This protein binds this small molecule.
Small molecule (SMILES): C[C@H](N)C(=O)N[C@@H](Cc1ccccc1)C(=O)N[C@@H](C)C(=O)N[C@@H](Cc1ccccc1)C(=O)N1CCC[C@H]1C(=O)O

Binding-site contacts:
Ligand atom CA contacts residue ASP202 of chain 1.A at 3.9 Å.
Ligand atom O contacts residue ARG425 of chain 1.A at 3.3 Å (salt-bridge).
Ligand atom CG contacts residue PRO438 of chain 1.A at 3.9 Å (hydrophobic).
Ligand atom OXT contacts residue ARG425 of chain 1.A at 4.0 Å.
Ligand atom CD2 contacts residue ALA437 of chain 1.A at 4.0 Å (hydrophobic).
Ligand atom N contacts residue ASP202 of chain 1.A at 3.3 Å (salt-bridge).
Ligand atom CD1 contacts residue ASP202 of chain 1.A at 4.0 Å.
Ligand atom CD2 contacts residue PHE206 of chain 1.A at 3.4 Å (hydrophobic).
Ligand atom CE2 contacts residue PHE206 of chain 1.A at 3.7 Å (hydrophobic).
Ligand atom C contacts residue PHE424 of chain 1.A at 3.8 Å (hydrophobic).
Ligand atom CZ contacts residue ILE432 of chain 1.A at 3.4 Å (hydrophobic).
Ligand atom CE1 contacts residue VAL427 of chain 1.A at 3.9 Å (hydrophobic).
Ligand atom CE2 contacts residue ILE432 of chain 1.A at 3.9 Å (hydrophobic).
Ligand atom CE1 contacts residue ASP202 of chain 1.A at 3.6 Å.
Ligand atom C contacts residue ARG425 of chain 1.A at 4.0 Å.
Ligand atom CE2 contacts residue ALA437 of chain 1.A at 3.7 Å (hydrophobic).
Ligand atom CD1 contacts residue VAL203 of chain 1.A at 3.9 Å (hydrophobic).
Ligand atom CE2 contacts residue PRO438 of chain 1.A at 3.2 Å (hydrophobic).
Ligand atom OXT contacts residue ARG205 of chain 1.A at 3.2 Å (salt-bridge).
Ligand atom CZ contacts residue VAL427 of chain 1.A at 3.9 Å (hydrophobic).
Ligand atom CZ contacts residue GLU436 of chain 1.A at 3.9 Å.
Ligand atom CE1 contacts residue PHE206 of chain 1.A at 4.1 Å (hydrophobic).
Ligand atom CA contacts residue ASP202 of chain 1.A at 4.0 Å.
Ligand atom O contacts residue PHE424 of chain 1.A at 4.1 Å.
Ligand atom O contacts residue ARG205 of chain 1.A at 3.6 Å.
Ligand atom CZ contacts residue PRO438 of chain 1.A at 3.7 Å (hydrophobic).
Ligand atom CD2 contacts residue GLU436 of chain 1.A at 4.0 Å.
Ligand atom CB contacts residue ASP202 of chain 1.A at 4.0 Å.
Ligand atom CE1 contacts residue VAL203 of chain 1.A at 4.1 Å (hydrophobic).
Ligand atom CD2 contacts residue ARG205 of chain 1.A at 4.1 Å.
Ligand atom OXT contacts residue PHE424 of chain 1.A at 2.7 Å (h-bond).
Ligand atom OXT contacts residue GLY426 of chain 1.A at 4.2 Å.
Ligand atom CE1 contacts residue ILE432 of chain 1.A at 4.2 Å (hydrophobic).
Ligand atom C contacts residue ASP202 of chain 1.A at 3.5 Å.
Ligand atom O contacts residue GLY426 of chain 1.A at 3.4 Å.
Ligand atom CZ contacts residue PHE206 of chain 1.A at 3.9 Å (hydrophobic).
Ligand atom CD2 contacts residue PRO438 of chain 1.A at 3.2 Å (hydrophobic).
Ligand atom CE2 contacts residue GLU436 of chain 1.A at 3.1 Å.
Ligand atom O contacts residue ASP202 of chain 1.A at 2.9 Å (salt-bridge).
Ligand atom O contacts residue VAL427 of chain 1.A at 3.8 Å.

Sequence of chain 1.A:
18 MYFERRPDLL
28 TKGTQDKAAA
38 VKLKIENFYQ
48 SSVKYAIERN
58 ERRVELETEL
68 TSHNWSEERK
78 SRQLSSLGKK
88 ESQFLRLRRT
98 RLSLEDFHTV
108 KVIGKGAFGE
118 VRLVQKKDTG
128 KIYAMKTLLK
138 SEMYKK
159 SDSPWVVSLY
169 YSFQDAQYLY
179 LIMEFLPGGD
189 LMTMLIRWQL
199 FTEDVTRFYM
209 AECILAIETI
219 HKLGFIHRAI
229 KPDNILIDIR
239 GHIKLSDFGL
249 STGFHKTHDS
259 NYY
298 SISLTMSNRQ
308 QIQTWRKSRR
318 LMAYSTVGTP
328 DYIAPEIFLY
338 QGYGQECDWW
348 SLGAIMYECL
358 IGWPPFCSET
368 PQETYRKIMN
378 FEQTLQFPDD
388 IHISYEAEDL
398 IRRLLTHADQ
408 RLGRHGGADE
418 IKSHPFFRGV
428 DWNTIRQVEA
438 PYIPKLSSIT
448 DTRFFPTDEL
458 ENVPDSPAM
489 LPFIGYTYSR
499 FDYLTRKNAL